A protein and the small-molecule ligand that binds it are described below.
Small molecule (SMILES): C=C(C)CCS[P](=O)(O)OP(=O)(O)O

Binding-site contacts:
Ligand atom C14 contacts residue TRP63 of chain 2.A at 3.7 Å (hydrophobic).
Ligand atom O4 contacts residue ARG193 of chain 2.A at 3.0 Å (salt-bridge).
Ligand atom O7 contacts residue MG1 of chain 2.B at 2.1 Å.
Ligand atom C10 contacts residue TRP63 of chain 2.A at 3.3 Å (hydrophobic).
Ligand atom C13 contacts residue ILE20 of chain 2.A at 3.7 Å (hydrophobic).
Ligand atom C11 contacts residue ILE19 of chain 2.A at 3.6 Å (hydrophobic).
Ligand atom O5 contacts residue ARG199 of chain 2.A at 3.0 Å (salt-bridge).
Ligand atom O5 contacts residue GLY243 of chain 1.A at 3.6 Å (h-bond).
Ligand atom O7 contacts residue PIS1 of chain 2.C at 2.9 Å (h-bond).
Ligand atom O6 contacts residue GLY243 of chain 1.A at 3.0 Å (h-bond).
Ligand atom S9 contacts residue ARG193 of chain 2.A at 3.2 Å (salt-bridge).
Ligand atom P1 contacts residue ARG199 of chain 2.A at 3.7 Å.
Ligand atom O8 contacts residue GLY243 of chain 1.A at 3.8 Å.
Ligand atom C14 contacts residue ASN69 of chain 2.A at 3.1 Å.
Ligand atom C13 contacts residue TRP63 of chain 2.A at 3.1 Å (hydrophobic).
Ligand atom O8 contacts residue ASN69 of chain 2.A at 2.9 Å (h-bond).
Ligand atom P1 contacts residue GLY243 of chain 1.A at 3.5 Å.
Ligand atom O7 contacts residue ARG72 of chain 2.A at 3.2 Å (salt-bridge).
Ligand atom O2 contacts residue SER201 of chain 2.A at 3.8 Å.
Ligand atom O5 contacts residue SER201 of chain 2.A at 2.7 Å (h-bond).
Ligand atom C14 contacts residue SER66 of chain 2.A at 3.6 Å.
Ligand atom O4 contacts residue SER201 of chain 2.A at 3.8 Å.
Ligand atom P1 contacts residue SER201 of chain 2.A at 3.5 Å.
Ligand atom O8 contacts residue ARG72 of chain 2.A at 3.3 Å (salt-bridge).
Ligand atom O4 contacts residue ARG199 of chain 2.A at 2.8 Å (salt-bridge).
Ligand atom O6 contacts residue GLY241 of chain 1.A at 3.3 Å.
Ligand atom O2 contacts residue GLY243 of chain 1.A at 3.4 Å.
Ligand atom C11 contacts residue ILE20 of chain 2.A at 3.3 Å (hydrophobic).
Ligand atom P3 contacts residue ARG72 of chain 2.A at 3.8 Å.
Ligand atom O6 contacts residue PHE242 of chain 1.A at 3.4 Å (h-bond).
Ligand atom S9 contacts residue ASP21 of chain 2.A at 3.4 Å (salt-bridge).
Ligand atom C13 contacts residue ALA64 of chain 2.A at 3.7 Å (hydrophobic).
Ligand atom O7 contacts residue ASP21 of chain 2.A at 3.2 Å (salt-bridge).
Ligand atom C12 contacts residue TRP63 of chain 2.A at 3.4 Å (hydrophobic).
Ligand atom C10 contacts residue SER201 of chain 2.A at 3.7 Å.
Ligand atom C11 contacts residue TRP63 of chain 2.A at 3.5 Å (hydrophobic).
Ligand atom P3 contacts residue MG1 of chain 2.B at 3.5 Å.
Ligand atom O5 contacts residue PHE242 of chain 1.A at 3.7 Å.
Ligand atom C13 contacts residue 61G1 of chain 2.D at 3.9 Å.
Ligand atom O4 contacts residue MG1 of chain 2.B at 3.9 Å.

Sequence of chain 1.A:
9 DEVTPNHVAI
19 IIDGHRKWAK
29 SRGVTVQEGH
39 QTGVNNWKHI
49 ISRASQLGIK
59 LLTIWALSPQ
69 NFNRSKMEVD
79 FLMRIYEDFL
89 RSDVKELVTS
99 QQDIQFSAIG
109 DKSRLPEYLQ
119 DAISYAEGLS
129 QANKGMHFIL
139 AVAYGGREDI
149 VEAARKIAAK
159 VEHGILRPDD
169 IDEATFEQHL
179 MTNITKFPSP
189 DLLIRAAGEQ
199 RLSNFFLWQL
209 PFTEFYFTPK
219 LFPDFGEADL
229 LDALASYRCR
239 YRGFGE

Sequence of chain 2.A:
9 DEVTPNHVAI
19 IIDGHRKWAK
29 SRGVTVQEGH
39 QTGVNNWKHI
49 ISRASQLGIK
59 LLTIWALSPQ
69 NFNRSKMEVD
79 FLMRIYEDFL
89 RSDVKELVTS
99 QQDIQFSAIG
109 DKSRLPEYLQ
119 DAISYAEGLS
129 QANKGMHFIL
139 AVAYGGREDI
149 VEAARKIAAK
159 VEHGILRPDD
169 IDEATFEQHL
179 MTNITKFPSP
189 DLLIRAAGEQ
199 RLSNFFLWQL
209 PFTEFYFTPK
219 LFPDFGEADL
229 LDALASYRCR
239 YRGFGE